Sequence of chain 1.A:
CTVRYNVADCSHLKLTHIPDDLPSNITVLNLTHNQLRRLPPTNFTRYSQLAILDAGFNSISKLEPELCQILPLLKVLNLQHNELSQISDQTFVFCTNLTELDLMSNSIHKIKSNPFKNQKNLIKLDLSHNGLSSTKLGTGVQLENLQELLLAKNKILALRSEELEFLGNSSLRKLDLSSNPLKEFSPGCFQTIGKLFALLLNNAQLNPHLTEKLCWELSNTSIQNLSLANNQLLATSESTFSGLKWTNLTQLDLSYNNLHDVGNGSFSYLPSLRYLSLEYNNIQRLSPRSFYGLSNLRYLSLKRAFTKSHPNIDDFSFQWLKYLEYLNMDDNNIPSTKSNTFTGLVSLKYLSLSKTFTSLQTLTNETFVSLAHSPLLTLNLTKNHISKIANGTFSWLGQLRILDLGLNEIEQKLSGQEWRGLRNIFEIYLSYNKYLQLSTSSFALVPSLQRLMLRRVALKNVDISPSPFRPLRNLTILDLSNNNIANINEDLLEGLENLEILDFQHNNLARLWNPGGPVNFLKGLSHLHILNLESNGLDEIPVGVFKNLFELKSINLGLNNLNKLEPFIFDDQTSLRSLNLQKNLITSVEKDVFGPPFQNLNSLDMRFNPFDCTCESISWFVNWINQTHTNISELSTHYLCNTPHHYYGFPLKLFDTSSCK

This protein binds this small molecule.
Small molecule (SMILES): CC(=O)N[C@H]1[C@H](O[C@H]2[C@H](O)[C@@H](NC(C)=O)CO[C@@H]2CO)O[C@H](CO)[C@@H](O)[C@@H]1O

Binding-site contacts:
Ligand atom C8 contacts residue SER457 of chain 1.A at 4.2 Å.
Ligand atom C5 contacts residue ASN483 of chain 1.A at 3.7 Å.
Ligand atom C1 contacts residue ASN483 of chain 1.A at 1.4 Å.
Ligand atom C8 contacts residue PRO456 of chain 1.A at 4.1 Å (hydrophobic).
Ligand atom O5 contacts residue ASN483 of chain 1.A at 2.4 Å (h-bond).
Ligand atom C8 contacts residue ASN483 of chain 1.A at 4.4 Å.
Ligand atom C8 contacts residue ARG482 of chain 1.A at 4.1 Å.
Ligand atom C4 contacts residue ASN483 of chain 1.A at 4.2 Å.
Ligand atom N2 contacts residue ASN483 of chain 1.A at 2.9 Å (h-bond).
Ligand atom C3 contacts residue ASN483 of chain 1.A at 3.8 Å.
Ligand atom C7 contacts residue ASN483 of chain 1.A at 3.3 Å.
Ligand atom O7 contacts residue SER457 of chain 1.A at 3.5 Å (h-bond).
Ligand atom C7 contacts residue PRO456 of chain 1.A at 4.4 Å (hydrophobic).
Ligand atom C2 contacts residue ASN483 of chain 1.A at 2.5 Å.
Ligand atom C7 contacts residue SER457 of chain 1.A at 4.3 Å.
Ligand atom O7 contacts residue ASN483 of chain 1.A at 3.3 Å (h-bond).